Sequence of chain 1.E:
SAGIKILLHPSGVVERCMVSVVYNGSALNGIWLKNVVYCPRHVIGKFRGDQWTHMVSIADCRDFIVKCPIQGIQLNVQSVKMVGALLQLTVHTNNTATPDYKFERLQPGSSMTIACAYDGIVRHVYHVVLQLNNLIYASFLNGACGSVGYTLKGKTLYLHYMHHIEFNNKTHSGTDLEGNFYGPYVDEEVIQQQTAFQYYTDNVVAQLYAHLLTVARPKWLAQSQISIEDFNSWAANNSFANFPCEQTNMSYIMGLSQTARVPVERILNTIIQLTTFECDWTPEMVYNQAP

Binding-site contacts:
Ligand atom CB contacts residue VAL190 of chain 1.E at 3.5 Å (hydrophobic).
Ligand atom C4 contacts residue ASN168 of chain 1.E at 3.2 Å.
Ligand atom C25 contacts residue CYS145 of chain 1.E at 3.0 Å (hydrophobic).
Ligand atom C27 contacts residue ASN142 of chain 1.E at 3.6 Å.
Ligand atom C29 contacts residue PHE140 of chain 1.E at 3.4 Å (hydrophobic).
Ligand atom O8 contacts residue GLU166 of chain 1.E at 3.1 Å.
Ligand atom CG contacts residue HIS42 of chain 1.E at 3.5 Å.
Ligand atom O contacts residue CYS145 of chain 1.E at 3.2 Å.
Ligand atom N6 contacts residue PHE140 of chain 1.E at 3.3 Å (h-bond).
Ligand atom C4 contacts residue ILE191 of chain 1.E at 3.5 Å (hydrophobic).
Ligand atom O contacts residue ILE165 of chain 1.E at 3.3 Å.
Ligand atom O contacts residue GLU189 of chain 1.E at 3.3 Å.
Ligand atom N contacts residue CYS145 of chain 1.E at 2.8 Å (h-bond).
Ligand atom CB contacts residue PHE167 of chain 1.E at 3.6 Å (hydrophobic).
Ligand atom O contacts residue ASN168 of chain 1.E at 2.8 Å (h-bond).
Ligand atom CA contacts residue CYS145 of chain 1.E at 2.6 Å (hydrophobic).
Ligand atom N contacts residue HIS164 of chain 1.E at 3.0 Å (h-bond).
Ligand atom O8 contacts residue PHE140 of chain 1.E at 3.2 Å.
Ligand atom C21 contacts residue CYS145 of chain 1.E at 2.8 Å (hydrophobic).
Ligand atom C29 contacts residue HIS163 of chain 1.E at 3.4 Å.
Ligand atom C5 contacts residue ILE191 of chain 1.E at 3.5 Å (hydrophobic).
Ligand atom C contacts residue GLU166 of chain 1.E at 3.5 Å.
Ligand atom O contacts residue GLY143 of chain 1.E at 3.5 Å.
Ligand atom O8 contacts residue HIS172 of chain 1.E at 3.2 Å.
Ligand atom C contacts residue ASN168 of chain 1.E at 3.5 Å.
Ligand atom O8 contacts residue HIS163 of chain 1.E at 2.5 Å (h-bond).
Ligand atom C20 contacts residue CYS145 of chain 1.E at 1.8 Å (hydrophobic).
Ligand atom CD2 contacts residue ASP187 of chain 1.E at 3.5 Å.
Ligand atom O contacts residue HIS42 of chain 1.E at 3.5 Å.
Ligand atom CB contacts residue GLU189 of chain 1.E at 3.6 Å.
Ligand atom N contacts residue GLU166 of chain 1.E at 2.6 Å (salt-bridge).
Ligand atom C25 contacts residue HIS163 of chain 1.E at 3.6 Å.
Ligand atom CA contacts residue GLU166 of chain 1.E at 3.5 Å.
Ligand atom C contacts residue CYS145 of chain 1.E at 3.5 Å (hydrophobic).
Ligand atom N6 contacts residue GLU166 of chain 1.E at 3.0 Å (salt-bridge).
Ligand atom C contacts residue ALA27 of chain 1.E at 3.3 Å (hydrophobic).
Ligand atom N contacts residue GLU189 of chain 1.E at 2.7 Å (salt-bridge).
Ligand atom O contacts residue GLU166 of chain 1.E at 3.0 Å (salt-bridge).
Ligand atom CG2 contacts residue GLU166 of chain 1.E at 3.4 Å.
Ligand atom O contacts residue LEU28 of chain 1.E at 3.4 Å.

This small molecule binds to this protein.
Small molecule (SMILES): Cc1cc(C(=O)N[C@@H](C)C(=O)N[C@H](C(=O)N[C@@H](CC(C)C)C(=O)N[C@H](/C=C/C(=O)OCc2ccccc2)C[C@@H]2CCNC2=O)C(C)C)no1